Sequence of chain 1.J:
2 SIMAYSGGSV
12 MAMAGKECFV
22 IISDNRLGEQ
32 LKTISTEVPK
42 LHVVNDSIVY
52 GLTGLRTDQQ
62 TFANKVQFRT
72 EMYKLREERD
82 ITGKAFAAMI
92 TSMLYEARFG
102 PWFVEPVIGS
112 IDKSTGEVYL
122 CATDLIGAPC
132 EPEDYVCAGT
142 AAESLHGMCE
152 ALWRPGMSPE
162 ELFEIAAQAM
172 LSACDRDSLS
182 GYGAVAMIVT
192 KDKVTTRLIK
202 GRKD

This small molecule binds to this protein.
Small molecule (SMILES): CC(C)C[C@H](NC(=O)[C@H](Cc1ccccc1)NC(=O)c1cnccn1)B(O)O

Binding-site contacts:
Ligand atom C3 contacts residue GLU22 of chain 1.I at 3.6 Å.
Ligand atom O27 contacts residue THR1 of chain 1.I at 2.5 Å (h-bond).
Ligand atom C25 contacts residue SER49 of chain 1.I at 3.6 Å.
Ligand atom B26 contacts residue THR1 of chain 1.I at 1.4 Å.
Ligand atom O8 contacts residue THR48 of chain 1.I at 3.7 Å.
Ligand atom C10 contacts residue THR21 of chain 1.I at 3.5 Å.
Ligand atom C7 contacts residue SER49 of chain 1.I at 3.7 Å.
Ligand atom C21 contacts residue THR1 of chain 1.I at 2.5 Å.
Ligand atom N20 contacts residue THR1 of chain 1.I at 3.3 Å (h-bond).
Ligand atom C24 contacts residue SER49 of chain 1.I at 3.3 Å.
Ligand atom N1 contacts residue SER49 of chain 1.I at 2.9 Å (h-bond).
Ligand atom C22 contacts residue LYS33 of chain 1.I at 3.7 Å.
Ligand atom B26 contacts residue LYS33 of chain 1.I at 2.9 Å.
Ligand atom N4 contacts residue GLU22 of chain 1.I at 3.4 Å.
Ligand atom C7 contacts residue THR21 of chain 1.I at 3.8 Å.
Ligand atom C22 contacts residue GLY47 of chain 1.I at 3.3 Å.
Ligand atom C21 contacts residue LYS33 of chain 1.I at 3.3 Å.
Ligand atom O28 contacts residue TYR168 of chain 1.I at 3.0 Å (h-bond).
Ligand atom O8 contacts residue SER49 of chain 1.I at 3.2 Å (h-bond).
Ligand atom O28 contacts residue THR1 of chain 1.I at 2.5 Å (h-bond).
Ligand atom O27 contacts residue ARG19 of chain 1.I at 3.0 Å (salt-bridge).
Ligand atom O28 contacts residue LYS33 of chain 1.I at 3.9 Å.
Ligand atom O19 contacts residue ALA20 of chain 1.I at 3.5 Å.
Ligand atom O27 contacts residue LYS33 of chain 1.I at 1.5 Å (salt-bridge).
Ligand atom C22 contacts residue THR1 of chain 1.I at 2.8 Å.
Ligand atom C13 contacts residue GLY47 of chain 1.I at 3.3 Å.
Ligand atom N9 contacts residue THR21 of chain 1.I at 2.9 Å (h-bond).
Ligand atom C11 contacts residue THR21 of chain 1.I at 3.3 Å.
Ligand atom C10 contacts residue GLY47 of chain 1.I at 3.4 Å.
Ligand atom C24 contacts residue LYS33 of chain 1.I at 3.8 Å.
Ligand atom C18 contacts residue GLY47 of chain 1.I at 3.8 Å.
Ligand atom C25 contacts residue GLY47 of chain 1.I at 3.4 Å.
Ligand atom C24 contacts residue ALA20 of chain 1.I at 3.8 Å (hydrophobic).
Ligand atom O19 contacts residue THR21 of chain 1.I at 3.0 Å (h-bond).
Ligand atom C23 contacts residue LYS33 of chain 1.I at 3.8 Å.
Ligand atom C25 contacts residue THR48 of chain 1.I at 3.8 Å.
Ligand atom N20 contacts residue GLY47 of chain 1.I at 3.2 Å (h-bond).
Ligand atom C2 contacts residue SER49 of chain 1.I at 3.6 Å.
Ligand atom O27 contacts residue ASP17 of chain 1.I at 3.5 Å (salt-bridge).
Ligand atom C6 contacts residue SER49 of chain 1.I at 3.8 Å.

Sequence of chain 1.I:
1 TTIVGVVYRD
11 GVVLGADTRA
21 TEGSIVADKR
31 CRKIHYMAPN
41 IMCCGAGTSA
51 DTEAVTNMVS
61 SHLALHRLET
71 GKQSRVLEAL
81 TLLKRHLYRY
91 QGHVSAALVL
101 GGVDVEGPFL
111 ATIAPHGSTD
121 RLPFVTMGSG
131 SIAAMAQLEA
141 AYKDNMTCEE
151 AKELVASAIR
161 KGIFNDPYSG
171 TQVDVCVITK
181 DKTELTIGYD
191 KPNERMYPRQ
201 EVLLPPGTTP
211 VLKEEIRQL